Binding-site contacts:
Ligand atom C2 contacts residue MET142 of chain 1.B at 3.8 Å (hydrophobic).
Ligand atom C2 contacts residue ASP141 of chain 1.B at 4.1 Å.
Ligand atom C2 contacts residue VAL140 of chain 1.B at 3.9 Å (hydrophobic).
Ligand atom N6 contacts residue GLY79 of chain 1.B at 4.0 Å.
Ligand atom N1 contacts residue TYR129 of chain 1.B at 3.2 Å (h-bond).
Ligand atom C6 contacts residue TYR129 of chain 1.B at 4.0 Å (hydrophobic).
Ligand atom C4 contacts residue VAL140 of chain 1.B at 3.5 Å (hydrophobic).
Ligand atom C5 contacts residue ASP166 of chain 1.B at 3.8 Å.
Ligand atom N3 contacts residue ASP141 of chain 1.B at 3.4 Å.
Ligand atom C8 contacts residue VAL140 of chain 1.B at 4.2 Å (hydrophobic).
Ligand atom C2 contacts residue TYR129 of chain 1.B at 3.9 Å (hydrophobic).
Ligand atom N9 contacts residue VAL140 of chain 1.B at 3.8 Å.
Ligand atom C4 contacts residue GLY79 of chain 1.B at 4.0 Å.
Ligand atom C8 contacts residue ASP166 of chain 1.B at 3.4 Å.
Ligand atom N9 contacts residue GLY79 of chain 1.B at 4.0 Å.
Ligand atom N3 contacts residue MET142 of chain 1.B at 3.7 Å.
Ligand atom C8 contacts residue PHE77 of chain 1.B at 3.7 Å (hydrophobic).
Ligand atom C5 contacts residue VAL140 of chain 1.B at 3.8 Å (hydrophobic).
Ligand atom N9 contacts residue ALA78 of chain 1.B at 4.0 Å.
Ligand atom C8 contacts residue LEU176 of chain 1.B at 4.3 Å (hydrophobic).
Ligand atom N6 contacts residue THR168 of chain 1.B at 3.9 Å.
Ligand atom N7 contacts residue ALA78 of chain 1.B at 3.8 Å.
Ligand atom C6 contacts residue GLY79 of chain 1.B at 4.2 Å.
Ligand atom N1 contacts residue PRO128 of chain 1.B at 4.1 Å.
Ligand atom C6 contacts residue VAL140 of chain 1.B at 4.2 Å (hydrophobic).
Ligand atom N9 contacts residue PHE77 of chain 1.B at 3.5 Å (h-bond).
Ligand atom C6 contacts residue ASP166 of chain 1.B at 3.8 Å.
Ligand atom C2 contacts residue VAL125 of chain 1.B at 3.9 Å (hydrophobic).
Ligand atom C5 contacts residue GLY79 of chain 1.B at 3.6 Å.
Ligand atom N3 contacts residue VAL140 of chain 1.B at 3.6 Å.
Ligand atom N7 contacts residue ASP166 of chain 1.B at 2.6 Å (salt-bridge).
Ligand atom N1 contacts residue VAL140 of chain 1.B at 4.0 Å.
Ligand atom C8 contacts residue GLY79 of chain 1.B at 3.5 Å.
Ligand atom N7 contacts residue GLY79 of chain 1.B at 3.3 Å (h-bond).
Ligand atom C8 contacts residue ALA78 of chain 1.B at 3.6 Å (hydrophobic).
Ligand atom N6 contacts residue ARG130 of chain 1.B at 3.8 Å.
Ligand atom N6 contacts residue ASP166 of chain 1.B at 2.8 Å (salt-bridge).
Ligand atom N6 contacts residue TYR129 of chain 1.B at 3.2 Å (h-bond).
Ligand atom N9 contacts residue ASP141 of chain 1.B at 4.2 Å.
Ligand atom C4 contacts residue ASP141 of chain 1.B at 4.0 Å.

Sequence of chain 1.B:
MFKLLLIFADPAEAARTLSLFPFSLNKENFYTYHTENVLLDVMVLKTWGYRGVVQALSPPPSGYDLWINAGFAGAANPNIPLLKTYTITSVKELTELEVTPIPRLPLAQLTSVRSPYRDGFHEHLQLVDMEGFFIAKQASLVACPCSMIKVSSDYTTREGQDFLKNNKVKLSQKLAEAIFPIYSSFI

This protein binds this small molecule.
Small molecule (SMILES): Nc1ncnc2[nH]cnc12